Binding-site contacts:
Ligand atom C1 contacts residue ASN589 of chain 1.B at 1.4 Å.
Ligand atom N2 contacts residue ASN589 of chain 1.B at 2.5 Å (h-bond).
Ligand atom O5 contacts residue THR591 of chain 1.B at 4.1 Å.
Ligand atom C2 contacts residue ASN589 of chain 1.B at 2.5 Å.
Ligand atom C8 contacts residue ILE819 of chain 1.A at 4.0 Å (hydrophobic).
Ligand atom C8 contacts residue LEU818 of chain 1.A at 3.4 Å (hydrophobic).
Ligand atom C7 contacts residue ILE819 of chain 1.A at 4.0 Å (hydrophobic).
Ligand atom O7 contacts residue ASN589 of chain 1.B at 3.5 Å (h-bond).
Ligand atom O7 contacts residue CYS820 of chain 1.A at 3.8 Å.
Ligand atom O5 contacts residue ASN589 of chain 1.B at 2.4 Å (h-bond).
Ligand atom C5 contacts residue ASN589 of chain 1.B at 3.7 Å.
Ligand atom C3 contacts residue ASN589 of chain 1.B at 3.8 Å.
Ligand atom C7 contacts residue ASN589 of chain 1.B at 2.9 Å.
Ligand atom C4 contacts residue ASN589 of chain 1.B at 4.2 Å.
Ligand atom C8 contacts residue CYS820 of chain 1.A at 3.4 Å (hydrophobic).
Ligand atom C1 contacts residue THR591 of chain 1.B at 4.1 Å.
Ligand atom C7 contacts residue CYS820 of chain 1.A at 4.2 Å (hydrophobic).
Ligand atom O7 contacts residue ILE819 of chain 1.A at 3.3 Å (h-bond).
Ligand atom C8 contacts residue ASN589 of chain 1.B at 3.3 Å.

The protein below binds the small molecule below.
Small molecule (SMILES): CC(=O)N[C@@H]1[C@@H](O)[C@H](O)[C@@H](CO)O[C@H]1O

Sequence of chain 1.B:
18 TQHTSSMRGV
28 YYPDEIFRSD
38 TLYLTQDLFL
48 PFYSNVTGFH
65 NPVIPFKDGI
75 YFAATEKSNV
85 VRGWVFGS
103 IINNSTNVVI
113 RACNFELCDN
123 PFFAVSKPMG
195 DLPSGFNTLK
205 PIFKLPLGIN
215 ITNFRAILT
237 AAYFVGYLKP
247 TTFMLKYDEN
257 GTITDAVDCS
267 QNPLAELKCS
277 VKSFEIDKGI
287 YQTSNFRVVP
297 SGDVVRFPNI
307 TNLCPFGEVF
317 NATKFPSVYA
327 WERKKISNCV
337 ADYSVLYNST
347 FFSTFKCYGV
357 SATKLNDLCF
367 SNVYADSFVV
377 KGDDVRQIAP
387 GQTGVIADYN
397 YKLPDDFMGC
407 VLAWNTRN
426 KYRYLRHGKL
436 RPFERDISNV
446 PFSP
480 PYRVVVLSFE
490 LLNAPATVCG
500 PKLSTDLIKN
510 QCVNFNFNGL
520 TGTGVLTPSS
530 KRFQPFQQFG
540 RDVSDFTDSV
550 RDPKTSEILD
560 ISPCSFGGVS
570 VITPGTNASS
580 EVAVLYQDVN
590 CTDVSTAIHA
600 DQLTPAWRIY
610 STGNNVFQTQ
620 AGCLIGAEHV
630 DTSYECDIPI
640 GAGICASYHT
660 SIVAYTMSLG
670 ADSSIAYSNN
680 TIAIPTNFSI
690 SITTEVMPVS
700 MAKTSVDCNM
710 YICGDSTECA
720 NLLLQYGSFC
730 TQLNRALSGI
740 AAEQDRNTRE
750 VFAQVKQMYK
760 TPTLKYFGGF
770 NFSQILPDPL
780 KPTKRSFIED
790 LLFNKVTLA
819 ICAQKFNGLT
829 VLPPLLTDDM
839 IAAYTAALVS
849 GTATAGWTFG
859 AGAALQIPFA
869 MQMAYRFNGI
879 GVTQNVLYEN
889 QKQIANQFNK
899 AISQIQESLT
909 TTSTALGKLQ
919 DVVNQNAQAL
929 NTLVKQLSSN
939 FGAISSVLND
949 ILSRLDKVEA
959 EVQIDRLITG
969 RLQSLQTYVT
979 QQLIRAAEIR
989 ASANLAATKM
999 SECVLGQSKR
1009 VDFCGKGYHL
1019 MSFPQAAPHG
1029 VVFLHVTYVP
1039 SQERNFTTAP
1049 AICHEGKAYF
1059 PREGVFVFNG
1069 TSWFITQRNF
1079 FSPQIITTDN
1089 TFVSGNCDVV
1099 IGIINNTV

Sequence of chain 1.A:
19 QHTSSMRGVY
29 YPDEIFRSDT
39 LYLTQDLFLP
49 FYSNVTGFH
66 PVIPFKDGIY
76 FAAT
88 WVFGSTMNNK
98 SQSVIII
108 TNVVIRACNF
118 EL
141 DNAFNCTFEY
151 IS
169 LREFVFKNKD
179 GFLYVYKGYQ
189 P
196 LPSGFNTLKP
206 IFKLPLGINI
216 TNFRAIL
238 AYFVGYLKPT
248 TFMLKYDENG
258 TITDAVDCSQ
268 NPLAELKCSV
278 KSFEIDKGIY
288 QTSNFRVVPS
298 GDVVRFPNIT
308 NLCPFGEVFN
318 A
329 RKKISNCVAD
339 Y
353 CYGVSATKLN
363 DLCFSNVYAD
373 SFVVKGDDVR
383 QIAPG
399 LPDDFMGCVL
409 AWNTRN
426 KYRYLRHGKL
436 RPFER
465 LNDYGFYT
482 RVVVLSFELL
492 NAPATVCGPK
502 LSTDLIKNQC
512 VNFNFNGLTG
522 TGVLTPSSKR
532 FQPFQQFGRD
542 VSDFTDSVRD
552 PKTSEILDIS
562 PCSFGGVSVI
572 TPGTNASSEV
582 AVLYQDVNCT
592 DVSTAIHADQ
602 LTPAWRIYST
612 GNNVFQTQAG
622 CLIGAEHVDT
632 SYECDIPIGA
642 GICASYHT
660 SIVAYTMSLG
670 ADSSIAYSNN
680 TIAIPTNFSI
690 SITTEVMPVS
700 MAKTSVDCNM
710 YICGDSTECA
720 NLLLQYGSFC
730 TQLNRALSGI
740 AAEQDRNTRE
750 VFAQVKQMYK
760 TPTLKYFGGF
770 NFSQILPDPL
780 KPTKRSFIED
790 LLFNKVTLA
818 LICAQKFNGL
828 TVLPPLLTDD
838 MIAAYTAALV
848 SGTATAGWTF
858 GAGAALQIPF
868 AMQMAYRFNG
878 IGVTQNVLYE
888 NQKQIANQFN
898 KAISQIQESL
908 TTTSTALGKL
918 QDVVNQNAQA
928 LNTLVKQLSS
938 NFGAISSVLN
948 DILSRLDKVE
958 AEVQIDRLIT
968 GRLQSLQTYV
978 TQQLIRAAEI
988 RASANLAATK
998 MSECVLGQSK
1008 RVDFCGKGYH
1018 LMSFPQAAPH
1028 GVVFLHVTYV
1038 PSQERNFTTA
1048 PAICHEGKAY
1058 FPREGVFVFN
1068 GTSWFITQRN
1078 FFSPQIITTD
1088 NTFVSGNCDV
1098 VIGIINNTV